Sequence of chain 1.D:
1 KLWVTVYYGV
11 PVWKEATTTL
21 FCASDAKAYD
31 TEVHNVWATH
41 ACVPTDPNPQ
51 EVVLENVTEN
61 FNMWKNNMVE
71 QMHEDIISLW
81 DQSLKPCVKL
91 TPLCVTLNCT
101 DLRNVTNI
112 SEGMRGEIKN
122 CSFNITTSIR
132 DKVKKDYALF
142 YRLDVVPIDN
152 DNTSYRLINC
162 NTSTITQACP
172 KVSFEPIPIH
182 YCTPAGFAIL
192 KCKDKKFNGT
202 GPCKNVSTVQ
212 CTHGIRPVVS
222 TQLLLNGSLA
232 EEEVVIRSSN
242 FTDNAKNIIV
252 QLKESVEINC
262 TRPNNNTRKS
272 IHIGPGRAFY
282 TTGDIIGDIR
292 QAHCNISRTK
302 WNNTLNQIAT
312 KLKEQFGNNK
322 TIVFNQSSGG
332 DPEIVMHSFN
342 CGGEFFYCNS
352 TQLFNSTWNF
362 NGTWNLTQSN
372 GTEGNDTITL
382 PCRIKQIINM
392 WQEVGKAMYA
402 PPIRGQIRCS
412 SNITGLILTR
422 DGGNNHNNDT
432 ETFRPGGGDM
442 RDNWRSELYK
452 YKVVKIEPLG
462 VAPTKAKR

A small-molecule ligand and the protein it binds are described below.
Small molecule (SMILES): CC(=O)N[C@H]1[C@H](O[C@H]2[C@H](O)[C@@H](NC(C)=O)CO[C@@H]2CO)O[C@H](CO)[C@@H](O[C@@H]2O[C@H](CO[C@H]3O[C@H](CO)[C@@H](O)[C@H](O)[C@@H]3O)[C@@H](O)[C@H](O[C@H]3O[C@H](CO)[C@@H](O)[C@H](O)[C@@H]3O)[C@@H]2O)[C@@H]1O

Binding-site contacts:
Ligand atom C7 contacts residue VAL219 of chain 1.D at 4.1 Å (hydrophobic).
Ligand atom N2 contacts residue SER412 of chain 1.D at 3.4 Å (h-bond).
Ligand atom C7 contacts residue ASN227 of chain 1.D at 3.6 Å.
Ligand atom C1 contacts residue ASN227 of chain 1.D at 1.4 Å.
Ligand atom O5 contacts residue NAG1 of chain 1.LA at 3.8 Å.
Ligand atom O7 contacts residue PRO177 of chain 1.D at 3.1 Å.
Ligand atom C4 contacts residue ASN227 of chain 1.D at 4.2 Å.
Ligand atom O6 contacts residue GLY343 of chain 1.D at 4.4 Å.
Ligand atom C5 contacts residue NAG1 of chain 1.LA at 3.7 Å.
Ligand atom C3 contacts residue SER412 of chain 1.D at 3.6 Å.
Ligand atom O4 contacts residue SER174 of chain 1.D at 3.5 Å (h-bond).
Ligand atom C8 contacts residue VAL219 of chain 1.D at 4.0 Å (hydrophobic).
Ligand atom C3 contacts residue ASN227 of chain 1.D at 3.8 Å.
Ligand atom O6 contacts residue NAG1 of chain 1.LA at 3.0 Å (h-bond).
Ligand atom O7 contacts residue VAL219 of chain 1.D at 3.8 Å.
Ligand atom O5 contacts residue ASN227 of chain 1.D at 2.3 Å (h-bond).
Ligand atom C7 contacts residue PRO177 of chain 1.D at 4.3 Å (hydrophobic).
Ligand atom C4 contacts residue SER412 of chain 1.D at 4.4 Å.
Ligand atom O7 contacts residue SER411 of chain 1.D at 4.4 Å.
Ligand atom C2 contacts residue ASN227 of chain 1.D at 2.5 Å.
Ligand atom C5 contacts residue ASN227 of chain 1.D at 3.6 Å.
Ligand atom C8 contacts residue NAG1 of chain 1.LA at 3.4 Å.
Ligand atom O6 contacts residue GLY343 of chain 1.D at 3.5 Å.
Ligand atom O7 contacts residue ASN227 of chain 1.D at 3.9 Å.
Ligand atom O5 contacts residue GLU176 of chain 1.D at 4.4 Å.
Ligand atom C5 contacts residue SER412 of chain 1.D at 4.0 Å.
Ligand atom C6 contacts residue NAG1 of chain 1.LA at 3.1 Å.
Ligand atom O5 contacts residue SER412 of chain 1.D at 4.0 Å.
Ligand atom C8 contacts residue ASN341 of chain 1.D at 3.2 Å.
Ligand atom N2 contacts residue ASN227 of chain 1.D at 3.0 Å (h-bond).
Ligand atom C7 contacts residue ASN341 of chain 1.D at 4.3 Å.
Ligand atom C1 contacts residue SER412 of chain 1.D at 3.1 Å.
Ligand atom C6 contacts residue GLU176 of chain 1.D at 3.9 Å.
Ligand atom C5 contacts residue SER411 of chain 1.D at 4.4 Å.
Ligand atom O6 contacts residue ASN227 of chain 1.D at 4.4 Å.
Ligand atom C6 contacts residue SER174 of chain 1.D at 3.9 Å.
Ligand atom O3 contacts residue CYS410 of chain 1.D at 4.3 Å.
Ligand atom C2 contacts residue SER412 of chain 1.D at 3.5 Å.
Ligand atom C5 contacts residue GLU176 of chain 1.D at 3.8 Å.
Ligand atom O5 contacts residue ARG217 of chain 1.D at 4.4 Å.